The small molecule below binds the protein below.
Small molecule (SMILES): CC(=O)N[C@@H]1[C@@H](O)[C@H](O)[C@@H](CO)O[C@H]1O

Sequence of chain 1.A:
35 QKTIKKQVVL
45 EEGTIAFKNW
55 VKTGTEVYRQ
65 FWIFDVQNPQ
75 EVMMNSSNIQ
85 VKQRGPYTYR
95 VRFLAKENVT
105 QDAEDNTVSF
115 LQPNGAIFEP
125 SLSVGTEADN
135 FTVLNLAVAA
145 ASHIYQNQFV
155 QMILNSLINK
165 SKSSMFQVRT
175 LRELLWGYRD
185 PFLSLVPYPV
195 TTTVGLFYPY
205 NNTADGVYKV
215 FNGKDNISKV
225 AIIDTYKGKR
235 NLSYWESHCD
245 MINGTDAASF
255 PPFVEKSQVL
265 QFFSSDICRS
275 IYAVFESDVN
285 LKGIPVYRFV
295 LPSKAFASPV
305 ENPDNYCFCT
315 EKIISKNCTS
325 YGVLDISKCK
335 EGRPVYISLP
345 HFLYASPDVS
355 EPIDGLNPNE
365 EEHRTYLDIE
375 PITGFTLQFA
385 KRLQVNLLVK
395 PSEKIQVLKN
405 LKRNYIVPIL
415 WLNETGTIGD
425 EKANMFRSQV

Binding-site contacts:
Ligand atom C7 contacts residue GLU75 of chain 1.A at 3.9 Å.
Ligand atom C7 contacts residue ASN79 of chain 1.A at 3.8 Å.
Ligand atom N2 contacts residue ASN79 of chain 1.A at 2.9 Å (h-bond).
Ligand atom O7 contacts residue ASN79 of chain 1.A at 4.1 Å.
Ligand atom C5 contacts residue ASN79 of chain 1.A at 3.6 Å.
Ligand atom C8 contacts residue GLU75 of chain 1.A at 3.7 Å.
Ligand atom O5 contacts residue ASN79 of chain 1.A at 2.3 Å (h-bond).
Ligand atom C8 contacts residue GLN74 of chain 1.A at 3.7 Å.
Ligand atom C3 contacts residue ASN79 of chain 1.A at 3.8 Å.
Ligand atom C2 contacts residue ASN79 of chain 1.A at 2.4 Å.
Ligand atom O7 contacts residue GLU75 of chain 1.A at 3.3 Å.
Ligand atom C1 contacts residue ASN79 of chain 1.A at 1.4 Å.
Ligand atom C4 contacts residue ASN79 of chain 1.A at 4.2 Å.